Binding-site contacts:
Ligand atom C3 contacts residue ASN154 of chain 40.C at 3.7 Å.
Ligand atom N2 contacts residue ASN154 of chain 40.C at 2.9 Å (h-bond).
Ligand atom O5 contacts residue HIS104 of chain 40.A at 3.1 Å (h-bond).
Ligand atom C6 contacts residue HIS104 of chain 40.A at 4.0 Å.
Ligand atom C4 contacts residue ASN154 of chain 40.C at 4.2 Å.
Ligand atom C1 contacts residue ASN154 of chain 40.C at 1.4 Å.
Ligand atom O3 contacts residue GLU155 of chain 40.C at 4.3 Å.
Ligand atom C3 contacts residue GLU155 of chain 40.C at 3.7 Å.
Ligand atom C1 contacts residue GLU155 of chain 40.C at 3.9 Å.
Ligand atom C2 contacts residue ASN154 of chain 40.C at 2.4 Å.
Ligand atom C7 contacts residue ASN154 of chain 40.C at 3.3 Å.
Ligand atom C8 contacts residue GLU155 of chain 40.C at 3.8 Å.
Ligand atom C7 contacts residue GLU155 of chain 40.C at 3.9 Å.
Ligand atom O7 contacts residue ASN154 of chain 40.C at 3.2 Å (h-bond).
Ligand atom C8 contacts residue ASN154 of chain 40.C at 3.6 Å.
Ligand atom C5 contacts residue ASN154 of chain 40.C at 3.6 Å.
Ligand atom C5 contacts residue HIS104 of chain 40.A at 3.6 Å.
Ligand atom C2 contacts residue GLU155 of chain 40.C at 3.7 Å.
Ligand atom O5 contacts residue ASN154 of chain 40.C at 2.3 Å (h-bond).
Ligand atom C1 contacts residue HIS104 of chain 40.A at 3.4 Å.
Ligand atom N2 contacts residue GLU155 of chain 40.C at 3.0 Å (salt-bridge).

Sequence of chain 40.C:
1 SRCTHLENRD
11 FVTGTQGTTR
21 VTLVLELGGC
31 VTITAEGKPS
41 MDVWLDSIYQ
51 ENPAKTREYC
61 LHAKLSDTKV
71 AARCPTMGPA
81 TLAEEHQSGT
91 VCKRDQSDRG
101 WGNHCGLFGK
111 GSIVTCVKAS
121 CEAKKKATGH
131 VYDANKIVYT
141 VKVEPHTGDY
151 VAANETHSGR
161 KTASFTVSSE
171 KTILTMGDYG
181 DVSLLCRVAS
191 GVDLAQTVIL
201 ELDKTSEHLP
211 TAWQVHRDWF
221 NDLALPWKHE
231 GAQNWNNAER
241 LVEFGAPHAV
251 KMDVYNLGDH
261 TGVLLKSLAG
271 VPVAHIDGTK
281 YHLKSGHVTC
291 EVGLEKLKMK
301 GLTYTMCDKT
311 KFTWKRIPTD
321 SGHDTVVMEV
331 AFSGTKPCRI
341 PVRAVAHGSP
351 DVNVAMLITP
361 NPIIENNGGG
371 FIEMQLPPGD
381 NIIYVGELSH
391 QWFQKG

This small molecule binds to this protein.
Small molecule (SMILES): CC(=O)N[C@@H]1[C@@H](O)[C@H](O)[C@@H](CO)O[C@H]1O

Sequence of chain 40.A:
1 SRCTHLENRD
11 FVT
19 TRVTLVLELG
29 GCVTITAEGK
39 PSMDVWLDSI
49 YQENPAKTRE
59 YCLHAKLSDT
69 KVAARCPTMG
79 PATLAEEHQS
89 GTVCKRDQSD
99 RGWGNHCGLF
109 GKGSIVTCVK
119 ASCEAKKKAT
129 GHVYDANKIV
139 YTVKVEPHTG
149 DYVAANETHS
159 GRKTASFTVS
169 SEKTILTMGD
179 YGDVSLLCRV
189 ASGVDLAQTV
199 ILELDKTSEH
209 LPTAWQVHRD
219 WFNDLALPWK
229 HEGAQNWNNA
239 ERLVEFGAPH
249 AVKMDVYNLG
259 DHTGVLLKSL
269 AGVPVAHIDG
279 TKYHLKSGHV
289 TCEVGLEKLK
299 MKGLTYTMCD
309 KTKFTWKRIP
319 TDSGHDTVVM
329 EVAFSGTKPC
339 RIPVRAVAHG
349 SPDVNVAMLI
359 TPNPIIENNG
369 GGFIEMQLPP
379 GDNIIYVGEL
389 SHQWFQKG